This protein binds this small molecule.
Small molecule (SMILES): CCO/N=C/c1ccc(OCC[C@@H](C)CCN2CCN(c3ccncc3)C2=O)cc1

Sequence of chain 1.A:
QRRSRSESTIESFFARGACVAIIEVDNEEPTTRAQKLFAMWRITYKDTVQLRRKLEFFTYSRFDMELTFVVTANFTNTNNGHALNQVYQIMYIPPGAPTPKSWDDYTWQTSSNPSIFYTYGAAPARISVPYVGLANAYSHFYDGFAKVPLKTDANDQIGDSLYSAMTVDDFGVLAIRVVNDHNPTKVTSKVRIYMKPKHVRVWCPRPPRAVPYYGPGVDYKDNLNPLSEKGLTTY

Sequence of chain 1.C:
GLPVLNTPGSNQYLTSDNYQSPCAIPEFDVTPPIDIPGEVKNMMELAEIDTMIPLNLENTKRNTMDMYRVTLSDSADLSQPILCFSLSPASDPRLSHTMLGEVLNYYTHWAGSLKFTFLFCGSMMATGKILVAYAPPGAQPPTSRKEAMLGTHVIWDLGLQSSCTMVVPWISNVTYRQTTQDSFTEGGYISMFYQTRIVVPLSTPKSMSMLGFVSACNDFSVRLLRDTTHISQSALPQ

Binding-site contacts:
Ligand atom CAY contacts residue VAL194 of chain 1.A at 3.8 Å (hydrophobic).
Ligand atom CAL contacts residue VAL194 of chain 1.A at 3.8 Å (hydrophobic).
Ligand atom CAS contacts residue TYR203 of chain 1.A at 3.7 Å (hydrophobic).
Ligand atom OAC contacts residue TYR110 of chain 1.A at 3.6 Å.
Ligand atom CAX contacts residue PHE236 of chain 1.A at 3.3 Å (hydrophobic).
Ligand atom OAC contacts residue THR109 of chain 1.A at 3.8 Å.
Ligand atom CAM contacts residue TYR157 of chain 1.A at 3.8 Å (hydrophobic).
Ligand atom CAJ contacts residue LEU132 of chain 1.A at 3.3 Å (hydrophobic).
Ligand atom NAU contacts residue LYS111 of chain 1.A at 3.5 Å (salt-bridge).
Ligand atom OAV contacts residue ILE192 of chain 1.A at 3.1 Å.
Ligand atom CAZ contacts residue VAL194 of chain 1.A at 3.9 Å (hydrophobic).
Ligand atom CAH contacts residue TYR110 of chain 1.A at 3.6 Å (hydrophobic).
Ligand atom CAI contacts residue TYR157 of chain 1.A at 3.6 Å (hydrophobic).
Ligand atom CAL contacts residue LEU132 of chain 1.A at 3.9 Å (hydrophobic).
Ligand atom CAF contacts residue LYS111 of chain 1.A at 3.6 Å.
Ligand atom NAT contacts residue ILE192 of chain 1.A at 3.8 Å.
Ligand atom CAA contacts residue ILE155 of chain 1.A at 3.8 Å (hydrophobic).
Ligand atom CAE contacts residue TYR110 of chain 1.A at 3.8 Å (hydrophobic).
Ligand atom CAD contacts residue ILE192 of chain 1.A at 3.4 Å (hydrophobic).
Ligand atom CAR contacts residue TYR203 of chain 1.A at 3.7 Å (hydrophobic).
Ligand atom CAB contacts residue TYR203 of chain 1.A at 3.6 Å (hydrophobic).
Ligand atom OAC contacts residue PHE236 of chain 1.A at 3.5 Å.
Ligand atom CBA contacts residue TYR110 of chain 1.A at 3.4 Å (hydrophobic).
Ligand atom NBD contacts residue PHE236 of chain 1.A at 3.6 Å.
Ligand atom NBD contacts residue TYR110 of chain 1.A at 3.4 Å.
Ligand atom CAX contacts residue TYR110 of chain 1.A at 3.6 Å (hydrophobic).
Ligand atom CAO contacts residue PHE236 of chain 1.A at 3.7 Å (hydrophobic).
Ligand atom CAL contacts residue MET130 of chain 1.A at 3.2 Å (hydrophobic).
Ligand atom CBB contacts residue MET130 of chain 1.A at 3.7 Å (hydrophobic).
Ligand atom CAG contacts residue TYR110 of chain 1.A at 3.7 Å (hydrophobic).
Ligand atom CAQ contacts residue PHE236 of chain 1.A at 3.5 Å (hydrophobic).
Ligand atom CAA contacts residue ILE181 of chain 1.A at 3.8 Å (hydrophobic).
Ligand atom NBC contacts residue PHE236 of chain 1.A at 3.7 Å.
Ligand atom CAE contacts residue SER204 of chain 1.A at 3.4 Å.
Ligand atom CAA contacts residue SER180 of chain 1.A at 3.6 Å.
Ligand atom CAJ contacts residue VAL194 of chain 1.A at 3.6 Å (hydrophobic).
Ligand atom CAK contacts residue TYR157 of chain 1.A at 3.6 Å (hydrophobic).
Ligand atom NAT contacts residue TYR157 of chain 1.A at 3.4 Å.
Ligand atom CAN contacts residue ILE108 of chain 1.A at 3.7 Å (hydrophobic).
Ligand atom CAA contacts residue PRO179 of chain 1.A at 3.3 Å (hydrophobic).